Binding-site contacts:
Ligand atom C2 contacts residue ASN19 of chain 56.Q at 3.4 Å.
Ligand atom O5 contacts residue ASN19 of chain 56.Q at 2.1 Å (h-bond).
Ligand atom C8 contacts residue TYR17 of chain 56.Q at 4.3 Å (hydrophobic).
Ligand atom C6 contacts residue ASN19 of chain 56.Q at 4.0 Å.
Ligand atom C4 contacts residue ASN19 of chain 56.Q at 4.5 Å.
Ligand atom O6 contacts residue ASN19 of chain 56.Q at 4.3 Å.
Ligand atom C1 contacts residue ASN19 of chain 56.Q at 1.9 Å.
Ligand atom C3 contacts residue ASN19 of chain 56.Q at 4.4 Å.
Ligand atom N2 contacts residue ASN19 of chain 56.Q at 4.1 Å.
Ligand atom C5 contacts residue ASN19 of chain 56.Q at 3.3 Å.

Sequence of chain 56.Q:
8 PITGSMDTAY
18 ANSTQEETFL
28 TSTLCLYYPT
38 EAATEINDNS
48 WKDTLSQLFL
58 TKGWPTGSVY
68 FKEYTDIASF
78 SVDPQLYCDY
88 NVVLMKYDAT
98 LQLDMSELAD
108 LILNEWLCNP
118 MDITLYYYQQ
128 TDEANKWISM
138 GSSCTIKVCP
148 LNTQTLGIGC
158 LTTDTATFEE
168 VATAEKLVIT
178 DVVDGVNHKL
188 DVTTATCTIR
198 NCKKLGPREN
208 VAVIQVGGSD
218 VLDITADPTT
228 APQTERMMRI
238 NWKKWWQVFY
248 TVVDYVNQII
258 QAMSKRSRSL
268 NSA

The small molecule below binds the protein below.
Small molecule (SMILES): CC(=O)N[C@H]1[C@H](O[C@H]2[C@H](O)[C@@H](NC(C)=O)CO[C@@H]2CO)O[C@H](CO)[C@@H](O)[C@@H]1O